Binding-site contacts:
Ligand atom O7 contacts residue GLY368 of chain 1.A at 3.3 Å.
Ligand atom C3 contacts residue ASN372 of chain 1.A at 3.8 Å.
Ligand atom N2 contacts residue ASN372 of chain 1.A at 2.9 Å (h-bond).
Ligand atom C1 contacts residue ASN372 of chain 1.A at 1.4 Å.
Ligand atom C4 contacts residue ASN372 of chain 1.A at 4.2 Å.
Ligand atom C8 contacts residue LEU397 of chain 1.A at 3.8 Å (hydrophobic).
Ligand atom C8 contacts residue PHE371 of chain 1.A at 4.0 Å (hydrophobic).
Ligand atom O7 contacts residue PHE367 of chain 1.A at 4.3 Å.
Ligand atom C5 contacts residue ASN372 of chain 1.A at 3.7 Å.
Ligand atom C8 contacts residue GLY368 of chain 1.A at 3.8 Å.
Ligand atom C7 contacts residue ASN372 of chain 1.A at 3.5 Å.
Ligand atom C7 contacts residue PHE367 of chain 1.A at 4.4 Å (hydrophobic).
Ligand atom C7 contacts residue GLY368 of chain 1.A at 3.8 Å.
Ligand atom O5 contacts residue ASN372 of chain 1.A at 2.4 Å (h-bond).
Ligand atom C8 contacts residue PHE367 of chain 1.A at 3.4 Å (hydrophobic).
Ligand atom C8 contacts residue ASN372 of chain 1.A at 4.4 Å.
Ligand atom O7 contacts residue ASN372 of chain 1.A at 3.6 Å.
Ligand atom C2 contacts residue ASN372 of chain 1.A at 2.5 Å.

Sequence of chain 1.A:
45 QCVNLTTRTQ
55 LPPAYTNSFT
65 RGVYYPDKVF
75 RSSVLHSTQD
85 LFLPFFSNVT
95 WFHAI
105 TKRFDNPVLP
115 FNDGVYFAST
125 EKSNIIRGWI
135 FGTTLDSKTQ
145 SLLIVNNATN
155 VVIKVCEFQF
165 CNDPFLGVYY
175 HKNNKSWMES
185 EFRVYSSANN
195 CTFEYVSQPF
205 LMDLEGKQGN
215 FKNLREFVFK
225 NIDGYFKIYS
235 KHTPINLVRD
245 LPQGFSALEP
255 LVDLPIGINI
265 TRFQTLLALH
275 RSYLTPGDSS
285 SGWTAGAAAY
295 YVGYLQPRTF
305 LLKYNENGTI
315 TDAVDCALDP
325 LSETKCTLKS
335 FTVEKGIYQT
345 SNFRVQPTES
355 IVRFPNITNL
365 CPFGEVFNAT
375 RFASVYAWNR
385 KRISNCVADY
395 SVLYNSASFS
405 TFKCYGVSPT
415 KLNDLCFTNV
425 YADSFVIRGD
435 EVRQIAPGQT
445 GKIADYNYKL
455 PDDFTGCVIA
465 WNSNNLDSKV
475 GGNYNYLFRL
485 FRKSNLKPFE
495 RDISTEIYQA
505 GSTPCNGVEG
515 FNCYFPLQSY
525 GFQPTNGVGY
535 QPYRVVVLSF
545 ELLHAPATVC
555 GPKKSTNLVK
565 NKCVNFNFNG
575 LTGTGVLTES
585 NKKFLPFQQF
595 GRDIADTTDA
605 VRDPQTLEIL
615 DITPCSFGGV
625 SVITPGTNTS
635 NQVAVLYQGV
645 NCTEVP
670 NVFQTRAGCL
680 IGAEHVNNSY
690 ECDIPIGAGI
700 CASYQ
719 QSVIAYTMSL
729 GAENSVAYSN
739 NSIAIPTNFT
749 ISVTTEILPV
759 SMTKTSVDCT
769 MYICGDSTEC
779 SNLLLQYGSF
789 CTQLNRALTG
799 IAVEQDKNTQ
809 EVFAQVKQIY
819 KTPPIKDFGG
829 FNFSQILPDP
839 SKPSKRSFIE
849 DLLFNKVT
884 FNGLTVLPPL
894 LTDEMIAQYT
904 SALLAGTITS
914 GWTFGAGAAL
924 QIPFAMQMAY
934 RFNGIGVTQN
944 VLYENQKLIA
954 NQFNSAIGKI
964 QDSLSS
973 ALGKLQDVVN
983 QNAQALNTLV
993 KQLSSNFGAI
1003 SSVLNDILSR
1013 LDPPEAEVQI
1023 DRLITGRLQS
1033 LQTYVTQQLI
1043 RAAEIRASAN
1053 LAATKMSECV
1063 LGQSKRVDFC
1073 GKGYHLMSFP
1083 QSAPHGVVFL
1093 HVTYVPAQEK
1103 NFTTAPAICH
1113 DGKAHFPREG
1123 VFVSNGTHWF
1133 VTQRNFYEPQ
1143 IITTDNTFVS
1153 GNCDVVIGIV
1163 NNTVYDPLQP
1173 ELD

The small molecule below binds the protein below.
Small molecule (SMILES): CC(=O)N[C@@H]1[C@@H](O)[C@H](O)[C@@H](CO)O[C@H]1O